Binding-site contacts:
Ligand atom N2 contacts residue PHE112 of chain 1.L at 3.5 Å (h-bond).
Ligand atom O5 contacts residue ASN73 of chain 1.L at 2.4 Å (h-bond).
Ligand atom C4 contacts residue ASN73 of chain 1.L at 4.3 Å.
Ligand atom C7 contacts residue ASN73 of chain 1.L at 3.5 Å.
Ligand atom C2 contacts residue PHE112 of chain 1.L at 4.4 Å (hydrophobic).
Ligand atom C3 contacts residue PHE112 of chain 1.L at 4.5 Å (hydrophobic).
Ligand atom C7 contacts residue PHE112 of chain 1.L at 4.3 Å (hydrophobic).
Ligand atom C1 contacts residue ASN73 of chain 1.L at 1.4 Å.
Ligand atom C5 contacts residue ASN73 of chain 1.L at 3.7 Å.
Ligand atom N2 contacts residue ASN73 of chain 1.L at 2.9 Å (h-bond).
Ligand atom C8 contacts residue ASN73 of chain 1.L at 3.4 Å.
Ligand atom C2 contacts residue ASN73 of chain 1.L at 2.5 Å.
Ligand atom C3 contacts residue ASN73 of chain 1.L at 3.8 Å.
Ligand atom C8 contacts residue ARG142 of chain 1.L at 4.0 Å.

The small molecule below binds the protein below.
Small molecule (SMILES): CC(=O)N[C@@H]1[C@@H](O)[C@H](O)[C@@H](CO)O[C@H]1O

Sequence of chain 1.L:
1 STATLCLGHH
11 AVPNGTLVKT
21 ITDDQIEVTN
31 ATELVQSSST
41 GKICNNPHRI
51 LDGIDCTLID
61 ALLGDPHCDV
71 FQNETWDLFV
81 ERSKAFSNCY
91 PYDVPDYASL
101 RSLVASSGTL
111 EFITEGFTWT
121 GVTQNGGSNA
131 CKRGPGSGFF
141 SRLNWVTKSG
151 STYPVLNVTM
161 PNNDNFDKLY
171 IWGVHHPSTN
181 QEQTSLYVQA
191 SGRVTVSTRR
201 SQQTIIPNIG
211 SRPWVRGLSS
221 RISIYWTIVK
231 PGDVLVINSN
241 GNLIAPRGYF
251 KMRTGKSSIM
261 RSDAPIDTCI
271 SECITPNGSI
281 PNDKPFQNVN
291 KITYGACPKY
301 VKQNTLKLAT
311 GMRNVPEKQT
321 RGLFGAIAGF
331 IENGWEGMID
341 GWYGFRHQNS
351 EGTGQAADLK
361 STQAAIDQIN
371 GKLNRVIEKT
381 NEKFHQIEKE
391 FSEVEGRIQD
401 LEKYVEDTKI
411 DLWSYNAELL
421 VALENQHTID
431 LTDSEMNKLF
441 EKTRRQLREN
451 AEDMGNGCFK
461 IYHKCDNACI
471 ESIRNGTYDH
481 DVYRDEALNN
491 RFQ